Sequence of chain 1.B:
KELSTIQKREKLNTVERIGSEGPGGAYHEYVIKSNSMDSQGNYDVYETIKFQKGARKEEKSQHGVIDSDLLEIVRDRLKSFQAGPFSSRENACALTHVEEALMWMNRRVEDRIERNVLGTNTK

Sequence of chain 1.A:
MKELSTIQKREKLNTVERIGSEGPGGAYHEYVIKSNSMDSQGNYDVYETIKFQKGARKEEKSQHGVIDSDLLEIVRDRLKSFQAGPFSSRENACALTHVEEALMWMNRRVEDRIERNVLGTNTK

Binding-site contacts:
Ligand atom C3 contacts residue ARG110 of chain 1.B at 3.1 Å.
Ligand atom O11 contacts residue ARG79 of chain 1.A at 3.3 Å (salt-bridge).
Ligand atom C1 contacts residue PHE83 of chain 1.A at 3.6 Å (hydrophobic).
Ligand atom C1 contacts residue ARG110 of chain 1.B at 3.6 Å.
Ligand atom C9 contacts residue THR122 of chain 1.B at 3.3 Å.
Ligand atom O12 contacts residue PHE83 of chain 1.A at 3.6 Å.
Ligand atom C14 contacts residue ALA57 of chain 1.B at 3.6 Å (hydrophobic).
Ligand atom O contacts residue ARG110 of chain 1.B at 3.1 Å (salt-bridge).
Ligand atom N1 contacts residue ARG110 of chain 1.B at 3.6 Å (salt-bridge).
Ligand atom O11 contacts residue GLN54 of chain 1.B at 2.7 Å (h-bond).
Ligand atom N4 contacts residue ASN93 of chain 1.A at 3.0 Å (h-bond).
Ligand atom O3 contacts residue LEU120 of chain 1.B at 3.3 Å.
Ligand atom N3 contacts residue ARG110 of chain 1.B at 3.5 Å (salt-bridge).
Ligand atom N2 contacts residue ARG110 of chain 1.B at 3.2 Å (salt-bridge).
Ligand atom C4 contacts residue ARG110 of chain 1.B at 3.4 Å.
Ligand atom O8 contacts residue GLY56 of chain 1.B at 3.5 Å.
Ligand atom C6 contacts residue PHE83 of chain 1.A at 3.5 Å (hydrophobic).
Ligand atom O1 contacts residue ARG110 of chain 1.B at 3.2 Å (salt-bridge).
Ligand atom O4 contacts residue GLY121 of chain 1.B at 3.5 Å.
Ligand atom O12 contacts residue PRO25 of chain 1.B at 3.5 Å (h-bond).
Ligand atom C2 contacts residue PHE83 of chain 1.A at 3.5 Å (hydrophobic).
Ligand atom O10 contacts residue PRO25 of chain 1.B at 3.6 Å.
Ligand atom O8 contacts residue ALA57 of chain 1.B at 3.2 Å (h-bond).
Ligand atom N3 contacts residue ASN93 of chain 1.A at 3.0 Å (h-bond).
Ligand atom O9 contacts residue ASN123 of chain 1.B at 3.2 Å (h-bond).
Ligand atom N3 contacts residue PHE83 of chain 1.A at 3.5 Å.
Ligand atom C11 contacts residue GLN54 of chain 1.B at 3.6 Å.
Ligand atom C4 contacts residue PHE88 of chain 1.A at 3.4 Å (hydrophobic).
Ligand atom O10 contacts residue GLY56 of chain 1.B at 3.0 Å (h-bond).
Ligand atom C12 contacts residue GLN54 of chain 1.B at 3.6 Å.
Ligand atom O10 contacts residue HIS30 of chain 1.B at 2.7 Å (h-bond).
Ligand atom O2 contacts residue ARG110 of chain 1.B at 3.2 Å (salt-bridge).
Ligand atom O3 contacts residue ARG114 of chain 1.B at 3.3 Å.
Ligand atom O5 contacts residue ARG58 of chain 1.B at 3.3 Å (salt-bridge).
Ligand atom O12 contacts residue GLY26 of chain 1.B at 3.3 Å.
Ligand atom O6 contacts residue ARG58 of chain 1.B at 2.6 Å (salt-bridge).
Ligand atom O3 contacts residue GLY121 of chain 1.B at 3.0 Å (h-bond).
Ligand atom O12 contacts residue PHE88 of chain 1.A at 3.6 Å.
Ligand atom C2 contacts residue ARG110 of chain 1.B at 3.3 Å.
Ligand atom O10 contacts residue GLN54 of chain 1.B at 3.2 Å (h-bond).

The small molecule below binds the protein below.
Small molecule (SMILES): Nc1ncnc2c1ncn2[C@@H]1O[C@@H]2COP(=O)(O)OP(=O)(O)OC[C@H]3O[C@@H](O[C@H]2[C@H]1O)[C@H](O)[C@@H]3O